Binding-site contacts:
Ligand atom O contacts residue ASP103 of chain 1.B at 3.6 Å (salt-bridge).
Ligand atom OH contacts residue HIS31 of chain 1.A at 3.1 Å (h-bond).
Ligand atom CA contacts residue ARG52 of chain 1.B at 3.5 Å.
Ligand atom CD1 contacts residue ILE33 of chain 1.A at 3.7 Å (hydrophobic).
Ligand atom CD1 contacts residue LEU100 of chain 1.A at 3.1 Å (hydrophobic).
Ligand atom CD1 contacts residue TYR98 of chain 1.A at 3.6 Å (hydrophobic).
Ligand atom CE1 contacts residue LEU100 of chain 1.A at 3.2 Å (hydrophobic).
Ligand atom NE2 contacts residue SER97 of chain 1.A at 3.0 Å (h-bond).
Ligand atom CD2 contacts residue THR34 of chain 1.A at 3.2 Å.
Ligand atom CD2 contacts residue SER97 of chain 1.A at 3.4 Å.
Ligand atom CB contacts residue ARG52 of chain 1.B at 3.2 Å.
Ligand atom CE2 contacts residue THR34 of chain 1.A at 3.6 Å.
Ligand atom CB contacts residue TYR61 of chain 1.B at 3.7 Å (hydrophobic).
Ligand atom CE2 contacts residue TYR61 of chain 1.B at 3.5 Å (hydrophobic).
Ligand atom CG contacts residue TYR38 of chain 1.A at 3.5 Å (hydrophobic).
Ligand atom CA contacts residue ARG50 of chain 1.B at 3.2 Å.
Ligand atom CD2 contacts residue TYR38 of chain 1.A at 3.2 Å (hydrophobic).
Ligand atom C contacts residue ARG50 of chain 1.B at 3.4 Å.
Ligand atom C contacts residue GLY104 of chain 1.B at 3.7 Å.
Ligand atom CB contacts residue TYR38 of chain 1.A at 3.3 Å (hydrophobic).
Ligand atom C contacts residue TYR101 of chain 1.A at 3.6 Å (hydrophobic).
Ligand atom CA contacts residue ASP103 of chain 1.B at 3.7 Å.
Ligand atom O contacts residue ARG50 of chain 1.B at 2.8 Å (salt-bridge).
Ligand atom OXT contacts residue TYR101 of chain 1.A at 3.0 Å (h-bond).
Ligand atom OXT contacts residue ARG50 of chain 1.B at 3.1 Å (salt-bridge).
Ligand atom NE2 contacts residue TYR38 of chain 1.A at 3.5 Å.
Ligand atom CB contacts residue TYR101 of chain 1.A at 3.7 Å (hydrophobic).
Ligand atom CZ contacts residue TYR61 of chain 1.B at 3.6 Å (hydrophobic).
Ligand atom CE1 contacts residue TYR98 of chain 1.A at 3.2 Å (hydrophobic).
Ligand atom O contacts residue ASP103 of chain 1.B at 3.1 Å.
Ligand atom O contacts residue GLY104 of chain 1.B at 3.0 Å (h-bond).
Ligand atom CD1 contacts residue SER97 of chain 1.A at 3.7 Å.
Ligand atom CD2 contacts residue ARG50 of chain 1.B at 3.7 Å.
Ligand atom CZ contacts residue HIS31 of chain 1.A at 3.1 Å.
Ligand atom NE2 contacts residue TYR98 of chain 1.A at 3.1 Å (h-bond).
Ligand atom CB contacts residue SER97 of chain 1.A at 3.2 Å.
Ligand atom CB contacts residue GLY104 of chain 1.B at 3.5 Å.
Ligand atom CE2 contacts residue HIS31 of chain 1.A at 3.1 Å.
Ligand atom CA contacts residue TYR101 of chain 1.A at 3.4 Å (hydrophobic).
Ligand atom O contacts residue GLY104 of chain 1.B at 3.0 Å (h-bond).

A small-molecule ligand and the protein it binds are described below.
Small molecule (SMILES): CC[C@H](C)[C@H](NC(=O)[C@H](Cc1ccc(O)cc1)NC(=O)[C@@H](NC(=O)[C@H](CCCN=C(N)N)NC(=O)[C@@H](N)CC(=O)O)C(C)C)C(=O)N[C@@H](CC1=NC=NC1)C(=O)N1CCC[C@H]1C(=O)N[C@@H](Cc1ccccc1)C(=O)O

Sequence of chain 1.A:
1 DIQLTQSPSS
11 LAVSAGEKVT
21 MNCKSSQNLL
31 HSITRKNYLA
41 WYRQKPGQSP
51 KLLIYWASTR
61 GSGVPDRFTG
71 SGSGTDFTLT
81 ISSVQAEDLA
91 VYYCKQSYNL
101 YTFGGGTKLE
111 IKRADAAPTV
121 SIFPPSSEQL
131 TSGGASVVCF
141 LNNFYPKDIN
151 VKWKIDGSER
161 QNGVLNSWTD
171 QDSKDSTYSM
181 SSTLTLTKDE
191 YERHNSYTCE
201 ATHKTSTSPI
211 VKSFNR

Sequence of chain 1.B:
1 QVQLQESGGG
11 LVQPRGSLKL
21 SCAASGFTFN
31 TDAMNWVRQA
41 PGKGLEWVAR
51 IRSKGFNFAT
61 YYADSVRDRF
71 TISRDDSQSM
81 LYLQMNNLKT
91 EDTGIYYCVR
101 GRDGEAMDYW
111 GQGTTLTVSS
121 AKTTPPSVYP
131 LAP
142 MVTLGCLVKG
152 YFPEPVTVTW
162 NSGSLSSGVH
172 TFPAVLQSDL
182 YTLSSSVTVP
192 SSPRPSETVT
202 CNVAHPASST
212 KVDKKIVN